Sequence of chain 1.B:
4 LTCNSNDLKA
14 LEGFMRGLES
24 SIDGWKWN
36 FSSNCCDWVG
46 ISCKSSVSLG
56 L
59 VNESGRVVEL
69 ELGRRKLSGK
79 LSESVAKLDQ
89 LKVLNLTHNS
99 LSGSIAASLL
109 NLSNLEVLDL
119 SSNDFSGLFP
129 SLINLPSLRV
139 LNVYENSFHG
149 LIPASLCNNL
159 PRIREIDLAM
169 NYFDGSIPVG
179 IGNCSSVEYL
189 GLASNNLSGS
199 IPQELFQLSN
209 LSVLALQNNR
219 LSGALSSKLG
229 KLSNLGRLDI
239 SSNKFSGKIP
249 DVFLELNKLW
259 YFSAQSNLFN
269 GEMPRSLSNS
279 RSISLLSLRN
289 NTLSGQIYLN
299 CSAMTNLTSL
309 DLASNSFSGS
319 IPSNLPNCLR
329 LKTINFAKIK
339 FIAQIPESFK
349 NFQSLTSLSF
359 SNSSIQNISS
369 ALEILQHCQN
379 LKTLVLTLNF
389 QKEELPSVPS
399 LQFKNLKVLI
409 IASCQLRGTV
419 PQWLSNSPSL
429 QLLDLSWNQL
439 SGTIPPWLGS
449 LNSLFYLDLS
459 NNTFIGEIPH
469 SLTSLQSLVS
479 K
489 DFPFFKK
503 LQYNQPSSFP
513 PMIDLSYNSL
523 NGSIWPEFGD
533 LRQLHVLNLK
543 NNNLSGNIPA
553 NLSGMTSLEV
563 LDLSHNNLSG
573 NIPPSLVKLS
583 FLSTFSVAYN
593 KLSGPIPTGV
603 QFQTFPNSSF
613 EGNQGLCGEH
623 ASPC

This small molecule binds to this protein.
Small molecule (SMILES): CC[C@H](C)[C@H](NC(=O)[C@@H](N)Cc1ccc(OS(=O)(=O)O)cc1)C(=O)N[C@@H](Cc1ccc(OS(=O)(=O)O)cc1)C(=O)N[C@H](C(=O)N[C@@H](CCC(N)=O)C(=O)O)[C@@H](C)O

Binding-site contacts:
Ligand atom OE1 contacts residue NAG1 of chain 1.K at 3.4 Å.
Ligand atom N contacts residue SER359 of chain 1.B at 3.3 Å (h-bond).
Ligand atom O contacts residue ALA335 of chain 1.B at 3.4 Å.
Ligand atom CG2 contacts residue ASN333 of chain 1.B at 2.9 Å.
Ligand atom O1 contacts residue SER411 of chain 1.B at 2.5 Å (h-bond).
Ligand atom O contacts residue THR385 of chain 1.B at 2.9 Å (h-bond).
Ligand atom O contacts residue ALA311 of chain 1.B at 3.5 Å.
Ligand atom CG2 contacts residue ILE408 of chain 1.B at 3.5 Å (hydrophobic).
Ligand atom CA contacts residue PHE493 of chain 1.B at 3.1 Å (hydrophobic).
Ligand atom OE1 contacts residue LYS336 of chain 1.B at 3.2 Å (salt-bridge).
Ligand atom C contacts residue ALA311 of chain 1.B at 3.6 Å (hydrophobic).
Ligand atom N contacts residue ASP432 of chain 1.B at 2.9 Å (salt-bridge).
Ligand atom C contacts residue PHE493 of chain 1.B at 3.5 Å (hydrophobic).
Ligand atom O contacts residue ARG287 of chain 1.B at 3.0 Å (salt-bridge).
Ligand atom CE2 contacts residue TRP435 of chain 1.B at 3.6 Å (hydrophobic).
Ligand atom N contacts residue LYS495 of chain 1.B at 3.2 Å (salt-bridge).
Ligand atom CB contacts residue ALA410 of chain 1.B at 3.4 Å (hydrophobic).
Ligand atom N contacts residue PHE493 of chain 1.B at 2.8 Å (h-bond).
Ligand atom OG1 contacts residue PRO491 of chain 1.B at 3.6 Å (h-bond).
Ligand atom CB contacts residue SER434 of chain 1.B at 3.2 Å.
Ligand atom CG2 contacts residue ALA335 of chain 1.B at 3.4 Å (hydrophobic).
Ligand atom CB contacts residue SER357 of chain 1.B at 3.3 Å.
Ligand atom CB contacts residue SER359 of chain 1.B at 3.4 Å.
Ligand atom CE2 contacts residue PHE493 of chain 1.B at 3.5 Å (hydrophobic).
Ligand atom OXT contacts residue ASN333 of chain 1.B at 3.0 Å (h-bond).
Ligand atom O3 contacts residue LYS495 of chain 1.B at 3.1 Å.
Ligand atom O contacts residue LYS495 of chain 1.B at 2.8 Å (salt-bridge).
Ligand atom O contacts residue SER312 of chain 1.B at 2.6 Å (h-bond).
Ligand atom C contacts residue ARG287 of chain 1.B at 3.4 Å.
Ligand atom CG2 contacts residue SER357 of chain 1.B at 3.1 Å.
Ligand atom CA contacts residue ASP432 of chain 1.B at 3.4 Å.
Ligand atom CD2 contacts residue PHE493 of chain 1.B at 3.5 Å (hydrophobic).
Ligand atom O contacts residue ILE408 of chain 1.B at 3.4 Å.
Ligand atom O contacts residue PHE493 of chain 1.B at 3.0 Å (h-bond).
Ligand atom OH contacts residue LYS495 of chain 1.B at 3.5 Å.
Ligand atom OXT contacts residue ARG287 of chain 1.B at 3.2 Å (salt-bridge).
Ligand atom CZ contacts residue PHE493 of chain 1.B at 3.4 Å (hydrophobic).
Ligand atom CG2 contacts residue PHE493 of chain 1.B at 3.6 Å (hydrophobic).
Ligand atom CD2 contacts residue TRP435 of chain 1.B at 3.6 Å (hydrophobic).
Ligand atom O contacts residue LYS494 of chain 1.B at 3.4 Å.